The small molecule below binds the protein below.
Small molecule (SMILES): CCCCCCCCCCO[C@@H]1O[C@H](CO)[C@@H](O[C@H]2O[C@H](CO)[C@@H](O)[C@H](O)[C@H]2O)[C@H](O)[C@H]1O

Sequence of chain 1.I:
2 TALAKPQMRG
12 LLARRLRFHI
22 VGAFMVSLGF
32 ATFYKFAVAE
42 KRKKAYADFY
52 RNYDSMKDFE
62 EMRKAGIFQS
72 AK

Sequence of chain 1.B:
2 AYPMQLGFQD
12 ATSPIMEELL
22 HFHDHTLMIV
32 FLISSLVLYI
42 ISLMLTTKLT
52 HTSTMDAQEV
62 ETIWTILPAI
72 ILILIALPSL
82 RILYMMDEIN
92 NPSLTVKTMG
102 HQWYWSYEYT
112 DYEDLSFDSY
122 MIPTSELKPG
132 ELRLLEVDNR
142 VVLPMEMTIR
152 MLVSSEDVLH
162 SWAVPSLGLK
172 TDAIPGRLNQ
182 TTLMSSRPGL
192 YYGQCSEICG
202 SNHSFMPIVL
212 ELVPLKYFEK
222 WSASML

Binding-site contacts:
Ligand atom C18 contacts residue HIS26 of chain 1.B at 4.3 Å.
Ligand atom C1 contacts residue HIS26 of chain 1.B at 4.5 Å.
Ligand atom C19 contacts residue ILE30 of chain 1.B at 4.1 Å (hydrophobic).
Ligand atom C31 contacts residue ILE72 of chain 1.B at 3.9 Å (hydrophobic).
Ligand atom C6 contacts residue HIS26 of chain 1.B at 4.2 Å.
Ligand atom C43 contacts residue LEU37 of chain 1.B at 3.8 Å (hydrophobic).
Ligand atom C25 contacts residue ILE30 of chain 1.B at 3.7 Å (hydrophobic).
Ligand atom C37 contacts residue PSC1 of chain 1.FB at 4.4 Å.
Ligand atom C28 contacts residue LEU33 of chain 1.B at 4.3 Å (hydrophobic).
Ligand atom C37 contacts residue ILE34 of chain 1.B at 3.7 Å (hydrophobic).
Ligand atom C31 contacts residue ILE30 of chain 1.B at 4.5 Å (hydrophobic).
Ligand atom O16 contacts residue HIS26 of chain 1.B at 3.8 Å.
Ligand atom C22 contacts residue MET29 of chain 1.B at 3.9 Å (hydrophobic).
Ligand atom C28 contacts residue ILE30 of chain 1.B at 4.2 Å (hydrophobic).
Ligand atom C19 contacts residue LEU75 of chain 1.B at 3.9 Å (hydrophobic).
Ligand atom C40 contacts residue ILE34 of chain 1.B at 4.3 Å (hydrophobic).
Ligand atom C34 contacts residue LEU33 of chain 1.B at 3.9 Å (hydrophobic).
Ligand atom O6 contacts residue GLU41 of chain 1.I at 4.0 Å.
Ligand atom C22 contacts residue ILE30 of chain 1.B at 4.2 Å (hydrophobic).
Ligand atom O55 contacts residue HIS26 of chain 1.B at 3.7 Å.
Ligand atom C1 contacts residue LYS36 of chain 1.I at 3.9 Å.
Ligand atom C43 contacts residue PSC1 of chain 1.FB at 3.9 Å.
Ligand atom C40 contacts residue PSC1 of chain 1.FB at 4.4 Å.
Ligand atom C19 contacts residue HIS26 of chain 1.B at 4.1 Å.
Ligand atom O16 contacts residue MET29 of chain 1.B at 4.2 Å.
Ligand atom C40 contacts residue LEU33 of chain 1.B at 4.4 Å (hydrophobic).
Ligand atom C18 contacts residue LEU75 of chain 1.B at 4.3 Å (hydrophobic).
Ligand atom C37 contacts residue ILE72 of chain 1.B at 3.9 Å (hydrophobic).
Ligand atom C37 contacts residue LEU33 of chain 1.B at 4.3 Å (hydrophobic).
Ligand atom C34 contacts residue ILE72 of chain 1.B at 4.5 Å (hydrophobic).
Ligand atom C19 contacts residue MET29 of chain 1.B at 4.4 Å (hydrophobic).
Ligand atom C11 contacts residue GLU41 of chain 1.I at 4.5 Å.
Ligand atom C40 contacts residue LEU37 of chain 1.B at 4.0 Å (hydrophobic).
Ligand atom O5 contacts residue HIS26 of chain 1.B at 3.6 Å.
Ligand atom O61 contacts residue LEU75 of chain 1.B at 4.0 Å.
Ligand atom O49 contacts residue LYS36 of chain 1.I at 3.4 Å.